Sequence of chain 2.A:
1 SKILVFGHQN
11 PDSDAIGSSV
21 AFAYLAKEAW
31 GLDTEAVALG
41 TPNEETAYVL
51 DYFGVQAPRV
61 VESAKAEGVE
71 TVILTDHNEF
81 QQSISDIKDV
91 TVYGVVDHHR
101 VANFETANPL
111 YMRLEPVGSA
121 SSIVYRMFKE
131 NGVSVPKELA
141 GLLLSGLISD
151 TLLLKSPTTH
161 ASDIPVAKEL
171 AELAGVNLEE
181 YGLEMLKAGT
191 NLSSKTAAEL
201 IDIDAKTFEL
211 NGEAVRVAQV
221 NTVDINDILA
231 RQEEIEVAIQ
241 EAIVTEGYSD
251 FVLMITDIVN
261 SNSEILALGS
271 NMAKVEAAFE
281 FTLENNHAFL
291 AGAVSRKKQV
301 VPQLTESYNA

A small-molecule ligand and the protein it binds are described below.
Small molecule (SMILES): N[C@@H](Cc1c[nH]c2ccccc12)C(=O)O

Binding-site contacts:
Ligand atom CZ3 contacts residue TYR111 of chain 2.A at 3.9 Å (hydrophobic).
Ligand atom CZ2 contacts residue PHE22 of chain 2.A at 4.1 Å (hydrophobic).
Ligand atom CD2 contacts residue TRP30 of chain 2.A at 4.2 Å (hydrophobic).
Ligand atom N contacts residue LEU32 of chain 2.A at 3.9 Å.
Ligand atom CH2 contacts residue VAL95 of chain 2.A at 4.2 Å (hydrophobic).
Ligand atom CD1 contacts residue TRP30 of chain 2.A at 3.8 Å (hydrophobic).
Ligand atom C contacts residue TYR111 of chain 2.A at 3.8 Å (hydrophobic).
Ligand atom N contacts residue TRP30 of chain 2.A at 3.5 Å.
Ligand atom CZ2 contacts residue VAL96 of chain 2.A at 3.9 Å (hydrophobic).
Ligand atom CH2 contacts residue VAL96 of chain 2.A at 3.5 Å (hydrophobic).
Ligand atom CB contacts residue TYR93 of chain 2.A at 4.0 Å (hydrophobic).
Ligand atom O contacts residue TRP30 of chain 2.A at 3.3 Å.
Ligand atom OXT contacts residue TRP30 of chain 2.A at 3.7 Å.
Ligand atom CZ3 contacts residue PHE22 of chain 2.A at 4.0 Å (hydrophobic).
Ligand atom CH2 contacts residue TYR111 of chain 2.A at 4.1 Å (hydrophobic).
Ligand atom CZ3 contacts residue GLY94 of chain 2.A at 3.6 Å.
Ligand atom CG contacts residue TYR111 of chain 2.A at 3.4 Å (hydrophobic).
Ligand atom O contacts residue TYR111 of chain 2.A at 4.2 Å.
Ligand atom CZ3 contacts residue VAL95 of chain 2.A at 4.3 Å (hydrophobic).
Ligand atom CZ2 contacts residue TYR111 of chain 2.A at 4.1 Å (hydrophobic).
Ligand atom CD1 contacts residue TYR111 of chain 2.A at 3.4 Å (hydrophobic).
Ligand atom CA contacts residue TRP30 of chain 2.A at 3.1 Å (hydrophobic).
Ligand atom CH2 contacts residue PHE22 of chain 2.A at 3.9 Å (hydrophobic).
Ligand atom NE1 contacts residue TRP30 of chain 2.A at 4.0 Å.
Ligand atom CE3 contacts residue PHE22 of chain 2.A at 4.3 Å (hydrophobic).
Ligand atom CE3 contacts residue TYR111 of chain 2.A at 3.7 Å (hydrophobic).
Ligand atom CE3 contacts residue GLY94 of chain 2.A at 4.3 Å.
Ligand atom CE2 contacts residue TYR111 of chain 2.A at 3.9 Å (hydrophobic).
Ligand atom CB contacts residue TRP30 of chain 2.A at 4.1 Å (hydrophobic).
Ligand atom CE3 contacts residue TYR93 of chain 2.A at 4.0 Å (hydrophobic).
Ligand atom NE1 contacts residue TYR111 of chain 2.A at 3.7 Å.
Ligand atom CD2 contacts residue TYR111 of chain 2.A at 3.5 Å (hydrophobic).
Ligand atom CA contacts residue TYR111 of chain 2.A at 4.1 Å (hydrophobic).
Ligand atom N contacts residue TYR93 of chain 2.A at 3.7 Å.
Ligand atom CH2 contacts residue GLY94 of chain 2.A at 4.2 Å.
Ligand atom N contacts residue TYR111 of chain 2.A at 4.3 Å.
Ligand atom OXT contacts residue TYR111 of chain 2.A at 3.6 Å (h-bond).
Ligand atom CG contacts residue TRP30 of chain 2.A at 3.9 Å (hydrophobic).
Ligand atom C contacts residue TRP30 of chain 2.A at 3.4 Å (hydrophobic).
Ligand atom CB contacts residue TYR111 of chain 2.A at 3.2 Å (hydrophobic).